A small-molecule ligand and the protein it binds are described below.
Small molecule (SMILES): CC(=O)N[C@@H]1[C@@H](O)[C@H](O)[C@@H](CO)O[C@H]1O

Binding-site contacts:
Ligand atom C1 contacts residue ASN616 of chain 1.A at 1.4 Å.
Ligand atom C8 contacts residue THR645 of chain 1.A at 4.0 Å.
Ligand atom C5 contacts residue ASN616 of chain 1.A at 3.7 Å.
Ligand atom N2 contacts residue GLN644 of chain 1.A at 4.2 Å.
Ligand atom C7 contacts residue GLN644 of chain 1.A at 4.5 Å.
Ligand atom N2 contacts residue ASN616 of chain 1.A at 2.9 Å (h-bond).
Ligand atom C4 contacts residue ASN616 of chain 1.A at 4.2 Å.
Ligand atom C8 contacts residue ASN616 of chain 1.A at 4.5 Å.
Ligand atom O7 contacts residue ASN616 of chain 1.A at 3.5 Å (h-bond).
Ligand atom C8 contacts residue GLN644 of chain 1.A at 3.4 Å.
Ligand atom O5 contacts residue ASN616 of chain 1.A at 2.4 Å (h-bond).
Ligand atom C3 contacts residue ASN616 of chain 1.A at 3.8 Å.
Ligand atom O5 contacts residue THR618 of chain 1.A at 4.5 Å.
Ligand atom C7 contacts residue ASN616 of chain 1.A at 3.4 Å.
Ligand atom C2 contacts residue ASN616 of chain 1.A at 2.5 Å.

Sequence of chain 1.A:
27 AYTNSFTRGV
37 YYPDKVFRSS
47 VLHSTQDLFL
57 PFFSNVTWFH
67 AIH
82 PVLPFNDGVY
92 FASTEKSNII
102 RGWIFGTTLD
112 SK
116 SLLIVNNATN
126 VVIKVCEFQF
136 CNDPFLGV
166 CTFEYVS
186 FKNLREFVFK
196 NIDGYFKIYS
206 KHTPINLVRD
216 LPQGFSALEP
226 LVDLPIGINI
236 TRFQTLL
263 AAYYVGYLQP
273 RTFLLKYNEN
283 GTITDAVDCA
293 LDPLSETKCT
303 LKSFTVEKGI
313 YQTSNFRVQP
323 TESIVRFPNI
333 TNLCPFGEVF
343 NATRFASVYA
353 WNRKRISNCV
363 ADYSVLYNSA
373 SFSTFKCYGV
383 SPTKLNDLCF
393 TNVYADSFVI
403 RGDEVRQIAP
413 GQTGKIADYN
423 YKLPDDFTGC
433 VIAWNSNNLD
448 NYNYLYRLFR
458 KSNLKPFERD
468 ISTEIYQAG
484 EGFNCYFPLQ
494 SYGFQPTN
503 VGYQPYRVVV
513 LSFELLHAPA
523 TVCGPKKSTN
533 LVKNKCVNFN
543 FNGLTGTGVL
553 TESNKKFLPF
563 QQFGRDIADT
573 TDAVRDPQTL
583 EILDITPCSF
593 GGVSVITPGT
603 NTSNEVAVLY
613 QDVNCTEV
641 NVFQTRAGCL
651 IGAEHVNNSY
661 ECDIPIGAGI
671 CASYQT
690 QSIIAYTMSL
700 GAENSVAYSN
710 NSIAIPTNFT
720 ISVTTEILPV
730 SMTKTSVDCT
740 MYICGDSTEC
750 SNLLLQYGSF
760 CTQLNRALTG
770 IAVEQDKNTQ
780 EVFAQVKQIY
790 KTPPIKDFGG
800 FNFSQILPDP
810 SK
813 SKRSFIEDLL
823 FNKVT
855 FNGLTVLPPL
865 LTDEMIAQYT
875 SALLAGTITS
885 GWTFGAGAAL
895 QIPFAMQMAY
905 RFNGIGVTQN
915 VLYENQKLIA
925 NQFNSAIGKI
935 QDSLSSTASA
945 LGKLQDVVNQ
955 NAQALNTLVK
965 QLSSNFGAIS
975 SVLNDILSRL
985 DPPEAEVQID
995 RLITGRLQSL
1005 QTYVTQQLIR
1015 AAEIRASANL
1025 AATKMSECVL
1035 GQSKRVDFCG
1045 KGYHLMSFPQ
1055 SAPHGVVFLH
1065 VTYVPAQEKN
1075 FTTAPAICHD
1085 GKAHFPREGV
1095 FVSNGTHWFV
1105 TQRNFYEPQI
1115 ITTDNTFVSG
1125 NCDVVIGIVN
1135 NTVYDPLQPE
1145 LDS